A small-molecule ligand and the protein it binds are described below.
Small molecule (SMILES): O=c1[nH]c2ccccc2n1[C@H]1C[C@H](O)[C@@H](COP(=O)(O)OP(=O)(O)OP(=O)(O)O)O1

Sequence of chain 1.A:
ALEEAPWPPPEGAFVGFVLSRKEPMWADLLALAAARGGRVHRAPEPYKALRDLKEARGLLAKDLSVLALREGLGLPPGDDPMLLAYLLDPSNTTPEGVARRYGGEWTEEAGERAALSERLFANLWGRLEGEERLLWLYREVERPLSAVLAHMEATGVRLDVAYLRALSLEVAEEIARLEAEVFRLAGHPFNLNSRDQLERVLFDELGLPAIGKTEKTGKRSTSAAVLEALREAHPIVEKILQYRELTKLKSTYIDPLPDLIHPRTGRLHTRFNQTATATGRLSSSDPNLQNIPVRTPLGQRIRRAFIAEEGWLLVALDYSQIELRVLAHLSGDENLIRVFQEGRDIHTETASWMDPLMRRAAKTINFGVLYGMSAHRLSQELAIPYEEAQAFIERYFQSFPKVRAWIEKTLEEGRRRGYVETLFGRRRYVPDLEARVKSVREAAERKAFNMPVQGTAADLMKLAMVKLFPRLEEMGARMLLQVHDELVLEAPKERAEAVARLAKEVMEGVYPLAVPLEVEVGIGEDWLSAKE

Binding-site contacts:
Ligand atom O8 contacts residue MN1 of chain 1.D at 3.4 Å.
Ligand atom O11 contacts residue TYR319 of chain 1.A at 3.2 Å (h-bond).
Ligand atom P contacts residue MN1 of chain 1.E at 3.2 Å.
Ligand atom O2 contacts residue ASP493 of chain 1.A at 3.4 Å (salt-bridge).
Ligand atom O7 contacts residue ASP493 of chain 1.A at 3.2 Å (salt-bridge).
Ligand atom P2 contacts residue MN1 of chain 1.D at 3.3 Å.
Ligand atom O7 contacts residue MN1 of chain 1.D at 2.4 Å.
Ligand atom P2 contacts residue ARG367 of chain 1.A at 3.3 Å.
Ligand atom O9 contacts residue ARG367 of chain 1.A at 2.5 Å (salt-bridge).
Ligand atom O5 contacts residue LYS371 of chain 1.A at 3.4 Å (salt-bridge).
Ligand atom O10 contacts residue LYS371 of chain 1.A at 2.2 Å (salt-bridge).
Ligand atom O6 contacts residue GLN321 of chain 1.A at 3.4 Å.
Ligand atom O5 contacts residue MN1 of chain 1.D at 3.5 Å.
Ligand atom O6 contacts residue PHE375 of chain 1.A at 3.2 Å.
Ligand atom P contacts residue MN1 of chain 1.D at 3.4 Å.
Ligand atom O7 contacts residue GLN321 of chain 1.A at 3.1 Å (h-bond).
Ligand atom O8 contacts residue GLN321 of chain 1.A at 3.4 Å (h-bond).
Ligand atom O3 contacts residue LYS371 of chain 1.A at 3.0 Å (salt-bridge).
Ligand atom C10 contacts residue ARG295 of chain 1.A at 3.6 Å.
Ligand atom O7 contacts residue TYR319 of chain 1.A at 3.4 Å (h-bond).
Ligand atom C1 contacts residue GLU323 of chain 1.A at 3.3 Å.
Ligand atom O7 contacts residue ILE322 of chain 1.A at 3.4 Å (h-bond).
Ligand atom P1 contacts residue MN1 of chain 1.D at 3.2 Å.
Ligand atom P2 contacts residue LYS371 of chain 1.A at 3.7 Å.
Ligand atom C6 contacts residue PHE375 of chain 1.A at 3.7 Å (hydrophobic).
Ligand atom O contacts residue ARG281 of chain 1.A at 3.2 Å (salt-bridge).
Ligand atom O4 contacts residue MN1 of chain 1.E at 2.0 Å.
Ligand atom P1 contacts residue GLN321 of chain 1.A at 3.5 Å.
Ligand atom O6 contacts residue HIS347 of chain 1.A at 2.7 Å (h-bond).
Ligand atom C4 contacts residue ASP493 of chain 1.A at 3.4 Å.
Ligand atom C7 contacts residue PHE375 of chain 1.A at 3.5 Å (hydrophobic).
Ligand atom O contacts residue GLU323 of chain 1.A at 2.4 Å (salt-bridge).
Ligand atom O11 contacts residue ASP318 of chain 1.A at 2.6 Å (salt-bridge).
Ligand atom P contacts residue LYS371 of chain 1.A at 3.5 Å.
Ligand atom O4 contacts residue MN1 of chain 1.D at 2.6 Å.
Ligand atom C contacts residue GLU323 of chain 1.A at 3.2 Å.
Ligand atom O4 contacts residue ASP493 of chain 1.A at 3.5 Å (salt-bridge).
Ligand atom O11 contacts residue MN1 of chain 1.D at 2.1 Å.
Ligand atom O4 contacts residue ASP318 of chain 1.A at 3.5 Å (salt-bridge).
Ligand atom O10 contacts residue ARG367 of chain 1.A at 2.9 Å (salt-bridge).